This protein binds this small molecule.
Small molecule (SMILES): CC(=O)N[C@@H]1[C@@H](O)[C@H](O)[C@@H](CO)O[C@H]1O

Sequence of chain 1.B:
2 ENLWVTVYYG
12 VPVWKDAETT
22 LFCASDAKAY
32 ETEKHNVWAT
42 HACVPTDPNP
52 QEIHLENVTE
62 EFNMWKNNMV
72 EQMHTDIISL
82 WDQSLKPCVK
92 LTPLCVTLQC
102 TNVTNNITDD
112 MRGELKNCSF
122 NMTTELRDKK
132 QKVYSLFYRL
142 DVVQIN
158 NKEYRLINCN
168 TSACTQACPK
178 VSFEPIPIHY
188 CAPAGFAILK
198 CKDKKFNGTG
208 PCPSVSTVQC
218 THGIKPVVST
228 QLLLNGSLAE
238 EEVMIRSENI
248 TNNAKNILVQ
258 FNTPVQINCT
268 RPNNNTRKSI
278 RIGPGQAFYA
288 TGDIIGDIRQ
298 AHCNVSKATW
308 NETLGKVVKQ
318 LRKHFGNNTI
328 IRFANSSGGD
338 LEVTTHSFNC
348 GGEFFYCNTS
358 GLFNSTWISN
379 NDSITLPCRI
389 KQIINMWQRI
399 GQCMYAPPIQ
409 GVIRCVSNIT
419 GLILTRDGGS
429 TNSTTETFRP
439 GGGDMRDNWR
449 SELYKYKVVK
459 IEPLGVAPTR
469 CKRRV

Binding-site contacts:
Ligand atom C3 contacts residue ASN103 of chain 1.B at 3.8 Å.
Ligand atom C8 contacts residue ASN103 of chain 1.B at 4.5 Å.
Ligand atom C5 contacts residue ASN103 of chain 1.B at 3.7 Å.
Ligand atom O6 contacts residue GLY114 of chain 1.B at 3.3 Å.
Ligand atom C7 contacts residue ASN103 of chain 1.B at 3.4 Å.
Ligand atom O7 contacts residue ASN103 of chain 1.B at 3.5 Å (h-bond).
Ligand atom O6 contacts residue LYS117 of chain 1.B at 4.3 Å.
Ligand atom C4 contacts residue ASN103 of chain 1.B at 4.2 Å.
Ligand atom C2 contacts residue ASN103 of chain 1.B at 2.4 Å.
Ligand atom N2 contacts residue ASN103 of chain 1.B at 2.9 Å (h-bond).
Ligand atom C6 contacts residue GLY114 of chain 1.B at 4.2 Å.
Ligand atom C1 contacts residue ASN103 of chain 1.B at 1.4 Å.
Ligand atom O5 contacts residue ASN103 of chain 1.B at 2.4 Å (h-bond).